Sequence of chain 1.A:
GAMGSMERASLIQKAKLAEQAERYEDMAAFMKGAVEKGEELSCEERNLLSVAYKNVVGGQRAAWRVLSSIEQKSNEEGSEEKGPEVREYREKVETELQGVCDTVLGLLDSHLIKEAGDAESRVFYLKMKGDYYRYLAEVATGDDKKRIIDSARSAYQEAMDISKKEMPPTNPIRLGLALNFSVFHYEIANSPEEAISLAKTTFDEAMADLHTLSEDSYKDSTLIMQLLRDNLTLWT

The small molecule below binds the protein below.
Small molecule (SMILES): CC(C)[C@H](NC(=O)[C@@H](NC(=O)[C@H](C)NC(=O)[C@@H]1CCCN1C(=O)[C@@H](N)Cc1ccccc1)[C@@H](C)OP(=O)(O)O)C(=O)O

Binding-site contacts:
Ligand atom O1P contacts residue LYS54 of chain 1.A at 3.5 Å (salt-bridge).
Ligand atom OXT contacts residue LYS54 of chain 1.A at 3.8 Å.
Ligand atom CG contacts residue ARG65 of chain 1.A at 3.2 Å.
Ligand atom O contacts residue LEU179 of chain 1.A at 3.5 Å.
Ligand atom P contacts residue TYR135 of chain 1.A at 3.8 Å.
Ligand atom CB contacts residue ASN180 of chain 1.A at 3.2 Å.
Ligand atom C contacts residue ASN231 of chain 1.A at 3.7 Å.
Ligand atom OXT contacts residue MVU1 of chain 1.E at 3.7 Å.
Ligand atom CG2 contacts residue ASN180 of chain 1.A at 3.6 Å.
Ligand atom CE2 contacts residue ARG65 of chain 1.A at 3.6 Å.
Ligand atom P contacts residue ARG61 of chain 1.A at 3.6 Å.
Ligand atom CG1 contacts residue LEU227 of chain 1.A at 3.5 Å (hydrophobic).
Ligand atom CG1 contacts residue MVU1 of chain 1.E at 3.6 Å.
Ligand atom CA contacts residue ASN180 of chain 1.A at 3.2 Å.
Ligand atom O2P contacts residue ARG61 of chain 1.A at 2.9 Å (salt-bridge).
Ligand atom O contacts residue ASN231 of chain 1.A at 3.0 Å (h-bond).
Ligand atom CA contacts residue LEU179 of chain 1.A at 3.8 Å (hydrophobic).
Ligand atom O3P contacts residue ARG134 of chain 1.A at 2.9 Å (salt-bridge).
Ligand atom CE1 contacts residue ARG65 of chain 1.A at 3.0 Å.
Ligand atom C contacts residue LYS127 of chain 1.A at 3.7 Å.
Ligand atom CA contacts residue ASN231 of chain 1.A at 3.7 Å.
Ligand atom CZ contacts residue ARG65 of chain 1.A at 3.4 Å.
Ligand atom CD2 contacts residue ARG65 of chain 1.A at 3.6 Å.
Ligand atom O contacts residue LYS127 of chain 1.A at 2.8 Å (salt-bridge).
Ligand atom CB contacts residue ASN231 of chain 1.A at 3.6 Å.
Ligand atom CG2 contacts residue GLY176 of chain 1.A at 3.5 Å.
Ligand atom O1P contacts residue ARG61 of chain 1.A at 2.9 Å (salt-bridge).
Ligand atom N contacts residue ASN180 of chain 1.A at 3.0 Å (h-bond).
Ligand atom CB contacts residue ASN231 of chain 1.A at 3.6 Å.
Ligand atom O contacts residue ASN180 of chain 1.A at 2.9 Å (h-bond).
Ligand atom O2P contacts residue ARG134 of chain 1.A at 2.8 Å (salt-bridge).
Ligand atom CD1 contacts residue ARG65 of chain 1.A at 2.9 Å.
Ligand atom O contacts residue VAL183 of chain 1.A at 3.5 Å.
Ligand atom CG2 contacts residue VAL183 of chain 1.A at 3.7 Å (hydrophobic).
Ligand atom O3P contacts residue TYR135 of chain 1.A at 2.6 Å (h-bond).
Ligand atom O contacts residue LYS54 of chain 1.A at 3.6 Å.
Ligand atom C contacts residue ASN180 of chain 1.A at 3.6 Å.
Ligand atom N contacts residue ASN231 of chain 1.A at 2.9 Å (h-bond).
Ligand atom CG contacts residue VAL183 of chain 1.A at 3.8 Å (hydrophobic).
Ligand atom CA contacts residue ASN231 of chain 1.A at 3.6 Å.